Sequence of chain 1.J:
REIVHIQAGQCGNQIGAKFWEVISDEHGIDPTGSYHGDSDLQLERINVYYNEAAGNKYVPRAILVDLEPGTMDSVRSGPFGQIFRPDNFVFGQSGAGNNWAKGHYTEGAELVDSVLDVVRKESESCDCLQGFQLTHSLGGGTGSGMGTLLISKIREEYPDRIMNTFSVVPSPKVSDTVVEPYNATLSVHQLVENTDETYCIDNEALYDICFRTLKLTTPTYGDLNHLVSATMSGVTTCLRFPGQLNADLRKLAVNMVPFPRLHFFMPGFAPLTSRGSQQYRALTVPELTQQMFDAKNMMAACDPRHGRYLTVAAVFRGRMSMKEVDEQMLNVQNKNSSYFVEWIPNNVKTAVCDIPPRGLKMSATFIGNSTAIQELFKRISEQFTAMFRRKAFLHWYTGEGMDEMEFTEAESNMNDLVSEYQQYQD

Binding-site contacts:
Ligand atom C30 contacts residue HIS227 of chain 1.J at 3.5 Å.
Ligand atom C08 contacts residue HIS227 of chain 1.J at 3.3 Å.
Ligand atom C16 contacts residue THR274 of chain 1.J at 3.1 Å.
Ligand atom C07 contacts residue ASP224 of chain 1.J at 3.3 Å.
Ligand atom C17 contacts residue LEU361 of chain 1.J at 3.8 Å (hydrophobic).
Ligand atom C08 contacts residue ASP224 of chain 1.J at 3.7 Å.
Ligand atom C14 contacts residue THR274 of chain 1.J at 3.5 Å.
Ligand atom C32 contacts residue ASP26 of chain 1.J at 3.6 Å.
Ligand atom O06 contacts residue PRO272 of chain 1.J at 3.3 Å (h-bond).
Ligand atom C15 contacts residue THR274 of chain 1.J at 3.7 Å.
Ligand atom C36 contacts residue HIS227 of chain 1.J at 3.3 Å.
Ligand atom O13 contacts residue ARG359 of chain 1.J at 3.1 Å (salt-bridge).
Ligand atom O07 contacts residue LEU361 of chain 1.J at 3.7 Å.
Ligand atom O14 contacts residue HIS227 of chain 1.J at 2.6 Å (h-bond).
Ligand atom C44 contacts residue LEU361 of chain 1.J at 3.9 Å (hydrophobic).
Ligand atom C15 contacts residue PRO272 of chain 1.J at 3.2 Å (hydrophobic).
Ligand atom C33 contacts residue ASP26 of chain 1.J at 3.4 Å.
Ligand atom C40 contacts residue SER234 of chain 1.J at 2.9 Å.
Ligand atom C42 contacts residue ARG359 of chain 1.J at 3.8 Å.
Ligand atom C40 contacts residue ALA231 of chain 1.J at 3.6 Å (hydrophobic).
Ligand atom C27 contacts residue ARG359 of chain 1.J at 3.6 Å.
Ligand atom C13 contacts residue PHE270 of chain 1.J at 3.7 Å (hydrophobic).
Ligand atom C07 contacts residue HIS227 of chain 1.J at 3.6 Å.
Ligand atom C06 contacts residue LEU228 of chain 1.J at 3.9 Å (hydrophobic).
Ligand atom C39 contacts residue SER234 of chain 1.J at 3.8 Å.
Ligand atom O05 contacts residue LEU361 of chain 1.J at 3.5 Å.
Ligand atom C09 contacts residue HIS227 of chain 1.J at 3.7 Å.
Ligand atom O06 contacts residue THR274 of chain 1.J at 2.9 Å (h-bond).
Ligand atom C39 contacts residue ALA231 of chain 1.J at 3.5 Å (hydrophobic).
Ligand atom O12 contacts residue ARG359 of chain 1.J at 3.5 Å (salt-bridge).
Ligand atom C31 contacts residue HIS227 of chain 1.J at 3.7 Å.
Ligand atom C32 contacts residue VAL23 of chain 1.J at 3.7 Å (hydrophobic).
Ligand atom C28 contacts residue ARG359 of chain 1.J at 3.4 Å.
Ligand atom C16 contacts residue PRO272 of chain 1.J at 3.8 Å (hydrophobic).
Ligand atom C07 contacts residue LEU228 of chain 1.J at 3.6 Å (hydrophobic).
Ligand atom C19 contacts residue THR274 of chain 1.J at 3.9 Å.
Ligand atom C41 contacts residue SER234 of chain 1.J at 3.2 Å.
Ligand atom C41 contacts residue VAL23 of chain 1.J at 3.7 Å (hydrophobic).
Ligand atom O08 contacts residue GLN279 of chain 1.J at 3.4 Å (h-bond).
Ligand atom C42 contacts residue VAL23 of chain 1.J at 3.7 Å (hydrophobic).

The small molecule below binds the protein below.
Small molecule (SMILES): CC(=O)O[C@H]1C(=O)[C@@]2(C)[C@H]([C@H](OC(=O)c3ccccc3)[C@]3(O)C[C@H](OC(=O)[C@H](O)[C@@H](NC(=O)c4ccccc4)c4ccccc4)C(C)=C1C3(C)C)[C@]1(OC(C)=O)CO[C@@H]1C[C@@H]2O